The small molecule below binds the protein below.
Small molecule (SMILES): CC(=O)N[C@H]1[C@H](O[C@H]2[C@H](O)[C@@H](NC(C)=O)CO[C@@H]2C=O)O[C@H](CO)[C@@H](O[C@@H]2O[C@H](CO[C@H]3O[C@H](CO)[C@@H](O)[C@H](O)[C@@H]3O[C@@H]3O[C@H](CO)[C@@H](O[C@@H]4O[C@H](CO)[C@H](O)[C@H](O)[C@H]4O)[C@H](O)[C@H]3NC(C)=O)[C@@H](O)[C@H](O[C@H]3O[C@H](CO)[C@@H](O)[C@H](O)[C@@H]3O[C@@H]3O[C@H](CO)[C@@H](O)[C@H](O)[C@H]3NC(C)=O)[C@@H]2O)[C@@H]1O

Binding-site contacts:
Ligand atom O3 contacts residue GLU61 of chain 1.B at 3.7 Å.
Ligand atom C6 contacts residue PHE46 of chain 1.B at 3.5 Å (hydrophobic).
Ligand atom C2 contacts residue ASP68 of chain 1.B at 3.6 Å.
Ligand atom O3 contacts residue ASP68 of chain 1.B at 3.2 Å (salt-bridge).
Ligand atom O2 contacts residue PRO47 of chain 1.B at 3.2 Å (h-bond).
Ligand atom O2 contacts residue THR63 of chain 1.B at 3.1 Å.
Ligand atom O7 contacts residue ASN100 of chain 1.B at 3.2 Å (h-bond).
Ligand atom N2 contacts residue ASP68 of chain 1.B at 3.1 Å (salt-bridge).
Ligand atom C6 contacts residue GLN98 of chain 1.B at 3.1 Å.
Ligand atom O3 contacts residue ASP52 of chain 1.B at 3.5 Å (salt-bridge).
Ligand atom C1 contacts residue PHE46 of chain 1.B at 3.3 Å (hydrophobic).
Ligand atom C6 contacts residue FUC1 of chain 1.F at 3.0 Å.
Ligand atom C3 contacts residue ASP68 of chain 1.B at 3.0 Å.
Ligand atom C6 contacts residue PHE44 of chain 1.B at 3.6 Å (hydrophobic).
Ligand atom C8 contacts residue ASP68 of chain 1.B at 3.7 Å.
Ligand atom O5 contacts residue PHE44 of chain 1.B at 3.7 Å.
Ligand atom C7 contacts residue ARG104 of chain 1.B at 3.4 Å.
Ligand atom N2 contacts residue ASN100 of chain 1.B at 2.8 Å (h-bond).
Ligand atom C8 contacts residue ARG104 of chain 1.B at 3.3 Å.
Ligand atom O7 contacts residue ARG104 of chain 1.B at 2.9 Å (salt-bridge).
Ligand atom O6 contacts residue PHE46 of chain 1.B at 3.2 Å.
Ligand atom C2 contacts residue ASN100 of chain 1.B at 2.6 Å.
Ligand atom O5 contacts residue ASN100 of chain 1.B at 2.6 Å (h-bond).
Ligand atom C1 contacts residue PHE46 of chain 1.B at 3.5 Å (hydrophobic).
Ligand atom C2 contacts residue PHE44 of chain 1.B at 3.6 Å (hydrophobic).
Ligand atom C7 contacts residue ASN100 of chain 1.B at 3.1 Å.
Ligand atom O4 contacts residue LYS49 of chain 1.B at 3.6 Å.
Ligand atom O3 contacts residue LYS49 of chain 1.B at 3.7 Å.
Ligand atom O4 contacts residue VAL67 of chain 1.B at 3.1 Å.
Ligand atom C5 contacts residue ASN100 of chain 1.B at 3.8 Å.
Ligand atom C5 contacts residue THR63 of chain 1.B at 3.7 Å.
Ligand atom C5 contacts residue PHE46 of chain 1.B at 3.7 Å (hydrophobic).
Ligand atom C5 contacts residue GLN98 of chain 1.B at 3.7 Å.
Ligand atom C6 contacts residue THR63 of chain 1.B at 3.0 Å.
Ligand atom O2 contacts residue GLU61 of chain 1.B at 3.3 Å (salt-bridge).
Ligand atom O6 contacts residue FUC1 of chain 1.F at 1.8 Å.
Ligand atom O6 contacts residue GLN98 of chain 1.B at 3.6 Å.
Ligand atom C1 contacts residue ASN100 of chain 1.B at 1.5 Å.
Ligand atom C1 contacts residue THR102 of chain 1.B at 3.8 Å.
Ligand atom C2 contacts residue PHE46 of chain 1.B at 3.6 Å (hydrophobic).

Sequence of chain 1.B:
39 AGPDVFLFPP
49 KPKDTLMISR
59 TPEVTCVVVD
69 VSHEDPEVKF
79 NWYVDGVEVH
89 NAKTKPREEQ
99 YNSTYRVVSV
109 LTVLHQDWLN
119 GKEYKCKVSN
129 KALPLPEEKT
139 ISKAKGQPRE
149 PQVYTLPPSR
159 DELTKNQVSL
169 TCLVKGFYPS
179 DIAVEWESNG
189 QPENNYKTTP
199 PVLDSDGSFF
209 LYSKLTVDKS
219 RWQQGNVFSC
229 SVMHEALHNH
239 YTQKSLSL